Sequence of chain 1.D:
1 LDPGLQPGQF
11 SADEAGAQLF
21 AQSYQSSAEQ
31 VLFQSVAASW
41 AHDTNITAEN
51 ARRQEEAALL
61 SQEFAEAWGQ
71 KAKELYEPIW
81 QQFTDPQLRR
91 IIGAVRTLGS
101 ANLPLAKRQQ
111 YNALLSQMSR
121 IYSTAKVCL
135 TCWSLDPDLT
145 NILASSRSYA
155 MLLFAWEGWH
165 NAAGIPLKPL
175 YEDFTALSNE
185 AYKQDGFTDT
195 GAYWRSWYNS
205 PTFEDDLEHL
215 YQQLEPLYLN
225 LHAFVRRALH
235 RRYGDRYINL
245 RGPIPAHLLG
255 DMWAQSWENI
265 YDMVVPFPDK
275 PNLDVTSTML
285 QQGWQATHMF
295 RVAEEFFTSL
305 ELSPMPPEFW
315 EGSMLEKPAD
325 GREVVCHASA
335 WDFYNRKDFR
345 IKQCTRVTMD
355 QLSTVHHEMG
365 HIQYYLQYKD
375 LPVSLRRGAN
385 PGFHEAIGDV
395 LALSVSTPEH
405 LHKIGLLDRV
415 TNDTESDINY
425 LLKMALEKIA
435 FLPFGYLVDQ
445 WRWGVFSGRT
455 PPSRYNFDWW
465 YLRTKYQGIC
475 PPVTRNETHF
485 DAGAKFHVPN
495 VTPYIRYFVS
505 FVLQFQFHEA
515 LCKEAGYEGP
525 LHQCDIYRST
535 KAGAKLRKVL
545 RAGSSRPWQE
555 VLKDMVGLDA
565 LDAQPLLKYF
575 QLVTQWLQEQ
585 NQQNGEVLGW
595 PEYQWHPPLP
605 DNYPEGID

Binding-site contacts:
Ligand atom C7 contacts residue ASN416 of chain 1.D at 3.2 Å.
Ligand atom C3 contacts residue ASN416 of chain 1.D at 3.8 Å.
Ligand atom C8 contacts residue GLN527 of chain 1.D at 4.0 Å.
Ligand atom C5 contacts residue ASN416 of chain 1.D at 3.6 Å.
Ligand atom O6 contacts residue GLY523 of chain 1.D at 3.9 Å.
Ligand atom O3 contacts residue PRO524 of chain 1.D at 4.1 Å.
Ligand atom C7 contacts residue PRO524 of chain 1.D at 4.1 Å (hydrophobic).
Ligand atom O3 contacts residue GLU522 of chain 1.D at 4.4 Å.
Ligand atom N2 contacts residue ASN416 of chain 1.D at 2.9 Å (h-bond).
Ligand atom C4 contacts residue GLU522 of chain 1.D at 4.4 Å.
Ligand atom C3 contacts residue GLN527 of chain 1.D at 3.4 Å.
Ligand atom C3 contacts residue PRO524 of chain 1.D at 3.8 Å (hydrophobic).
Ligand atom C4 contacts residue ASN416 of chain 1.D at 4.2 Å.
Ligand atom C2 contacts residue GLU522 of chain 1.D at 4.1 Å.
Ligand atom O6 contacts residue GLU522 of chain 1.D at 4.0 Å.
Ligand atom O5 contacts residue GLU522 of chain 1.D at 4.1 Å.
Ligand atom C4 contacts residue GLN527 of chain 1.D at 4.5 Å.
Ligand atom O7 contacts residue GLY523 of chain 1.D at 4.2 Å.
Ligand atom C1 contacts residue PRO524 of chain 1.D at 4.3 Å (hydrophobic).
Ligand atom O4 contacts residue GLU522 of chain 1.D at 4.3 Å.
Ligand atom C2 contacts residue GLN527 of chain 1.D at 3.5 Å.
Ligand atom O3 contacts residue GLY523 of chain 1.D at 4.4 Å.
Ligand atom O3 contacts residue GLN527 of chain 1.D at 4.3 Å.
Ligand atom N2 contacts residue GLN527 of chain 1.D at 2.9 Å (h-bond).
Ligand atom C2 contacts residue ASN416 of chain 1.D at 2.4 Å.
Ligand atom C8 contacts residue ASN416 of chain 1.D at 4.4 Å.
Ligand atom C1 contacts residue ASN416 of chain 1.D at 1.4 Å.
Ligand atom O5 contacts residue GLY523 of chain 1.D at 4.2 Å.
Ligand atom C2 contacts residue PRO524 of chain 1.D at 4.3 Å (hydrophobic).
Ligand atom O7 contacts residue PRO524 of chain 1.D at 3.5 Å.
Ligand atom O7 contacts residue ASN416 of chain 1.D at 3.2 Å (h-bond).
Ligand atom O4 contacts residue PRO524 of chain 1.D at 3.4 Å.
Ligand atom C3 contacts residue GLU522 of chain 1.D at 3.3 Å.
Ligand atom C1 contacts residue GLN527 of chain 1.D at 3.5 Å.
Ligand atom O3 contacts residue GLU522 of chain 1.D at 3.2 Å (salt-bridge).
Ligand atom C4 contacts residue GLU522 of chain 1.D at 4.3 Å.
Ligand atom O5 contacts residue ASN416 of chain 1.D at 2.4 Å (h-bond).
Ligand atom C8 contacts residue GLU403 of chain 1.D at 3.5 Å.
Ligand atom C7 contacts residue GLN527 of chain 1.D at 3.9 Å.
Ligand atom C4 contacts residue PRO524 of chain 1.D at 4.2 Å (hydrophobic).

This protein binds this small molecule.
Small molecule (SMILES): CC(=O)N[C@H]1[C@H](O[C@H]2[C@H](O)[C@@H](NC(C)=O)CO[C@@H]2CO[C@@H]2O[C@@H](C)[C@@H](O)[C@@H](O)[C@@H]2O)O[C@H](CO)[C@@H](O[C@H]2O[C@H](CO)[C@@H](O)[C@H](O)[C@@H]2O)[C@@H]1O